This small molecule binds to this protein.
Small molecule (SMILES): CC(=O)N[C@H]1[C@H](O[C@H]2[C@H](O)[C@@H](NC(C)=O)CO[C@@H]2CO)O[C@H](CO)[C@@H](O)[C@@H]1O

Sequence of chain 1.A:
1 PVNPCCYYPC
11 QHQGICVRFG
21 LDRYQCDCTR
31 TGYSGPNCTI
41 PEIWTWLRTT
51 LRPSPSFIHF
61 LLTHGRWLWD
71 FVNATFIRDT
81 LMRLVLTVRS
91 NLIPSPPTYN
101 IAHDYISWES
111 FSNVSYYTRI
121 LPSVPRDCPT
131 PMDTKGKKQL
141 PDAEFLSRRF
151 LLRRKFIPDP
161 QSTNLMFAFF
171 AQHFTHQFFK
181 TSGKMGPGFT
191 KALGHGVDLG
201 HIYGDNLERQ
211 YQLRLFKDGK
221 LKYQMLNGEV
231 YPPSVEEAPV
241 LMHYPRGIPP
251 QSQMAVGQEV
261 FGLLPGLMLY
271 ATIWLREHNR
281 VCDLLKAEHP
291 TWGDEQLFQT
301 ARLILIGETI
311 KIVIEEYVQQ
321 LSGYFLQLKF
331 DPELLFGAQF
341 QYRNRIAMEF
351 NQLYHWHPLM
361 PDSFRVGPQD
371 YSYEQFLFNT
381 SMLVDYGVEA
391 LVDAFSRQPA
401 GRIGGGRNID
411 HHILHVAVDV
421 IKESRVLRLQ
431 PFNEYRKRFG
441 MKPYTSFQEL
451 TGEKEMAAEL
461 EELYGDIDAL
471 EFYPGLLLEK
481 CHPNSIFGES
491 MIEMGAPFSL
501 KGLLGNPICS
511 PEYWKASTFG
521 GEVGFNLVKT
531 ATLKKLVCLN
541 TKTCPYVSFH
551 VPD

Binding-site contacts:
Ligand atom O5 contacts residue ASN37 of chain 1.A at 2.4 Å (h-bond).
Ligand atom C1 contacts residue ASN37 of chain 1.A at 1.4 Å.
Ligand atom C6 contacts residue TYR24 of chain 1.A at 4.5 Å (hydrophobic).
Ligand atom C1 contacts residue TYR24 of chain 1.A at 3.4 Å (hydrophobic).
Ligand atom C7 contacts residue ASN37 of chain 1.A at 4.0 Å.
Ligand atom C2 contacts residue ASN37 of chain 1.A at 2.5 Å.
Ligand atom C3 contacts residue TYR24 of chain 1.A at 4.4 Å (hydrophobic).
Ligand atom O5 contacts residue PRO9 of chain 1.A at 3.9 Å.
Ligand atom O5 contacts residue TYR24 of chain 1.A at 3.7 Å.
Ligand atom C8 contacts residue PRO36 of chain 1.A at 4.1 Å (hydrophobic).
Ligand atom C3 contacts residue ASN37 of chain 1.A at 3.8 Å.
Ligand atom C4 contacts residue TYR24 of chain 1.A at 4.5 Å (hydrophobic).
Ligand atom C2 contacts residue TYR24 of chain 1.A at 4.4 Å (hydrophobic).
Ligand atom C4 contacts residue ASN37 of chain 1.A at 4.3 Å.
Ligand atom C8 contacts residue PRO4 of chain 1.A at 4.5 Å (hydrophobic).
Ligand atom C5 contacts residue PRO9 of chain 1.A at 4.2 Å (hydrophobic).
Ligand atom C8 contacts residue TYR7 of chain 1.A at 4.1 Å (hydrophobic).
Ligand atom C6 contacts residue PRO9 of chain 1.A at 4.1 Å (hydrophobic).
Ligand atom O7 contacts residue ASN37 of chain 1.A at 4.4 Å.
Ligand atom C5 contacts residue TYR24 of chain 1.A at 3.5 Å (hydrophobic).
Ligand atom C1 contacts residue PRO9 of chain 1.A at 4.5 Å (hydrophobic).
Ligand atom C6 contacts residue TYR7 of chain 1.A at 4.4 Å (hydrophobic).
Ligand atom N2 contacts residue ASN37 of chain 1.A at 2.9 Å (h-bond).
Ligand atom C5 contacts residue ASN37 of chain 1.A at 3.6 Å.